Sequence of chain 1.C:
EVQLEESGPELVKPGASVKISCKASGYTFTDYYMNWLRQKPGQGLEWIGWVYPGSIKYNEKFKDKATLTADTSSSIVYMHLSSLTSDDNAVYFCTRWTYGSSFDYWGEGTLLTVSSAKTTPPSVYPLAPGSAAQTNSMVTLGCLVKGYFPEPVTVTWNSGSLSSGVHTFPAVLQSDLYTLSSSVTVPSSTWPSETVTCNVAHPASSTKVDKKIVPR

Sequence of chain 1.B:
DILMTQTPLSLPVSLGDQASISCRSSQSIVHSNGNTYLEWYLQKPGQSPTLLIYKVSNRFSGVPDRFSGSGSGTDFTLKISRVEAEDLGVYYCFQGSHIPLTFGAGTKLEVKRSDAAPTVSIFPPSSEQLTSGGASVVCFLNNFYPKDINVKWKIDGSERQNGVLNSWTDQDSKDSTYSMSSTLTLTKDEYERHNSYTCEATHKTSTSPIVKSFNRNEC

A protein and the small-molecule ligand that binds it are described below.
Small molecule (SMILES): Cc1cn([C@H]2C[C@H](O[P](=O)(O)OC[C@@H]3CC[C@H](n4ccc(N)nc4=O)O3)[C@@H](CO)O2)c(=O)[nH]c1=O

Binding-site contacts:
Ligand atom C6 contacts residue TRP97 of chain 1.C at 3.7 Å (hydrophobic).
Ligand atom N3 contacts residue TRP97 of chain 1.C at 3.3 Å.
Ligand atom O4' contacts residue TYR99 of chain 1.C at 3.5 Å.
Ligand atom O5' contacts residue HIS31 of chain 1.B at 3.7 Å.
Ligand atom C5' contacts residue GLY96 of chain 1.B at 3.3 Å.
Ligand atom O4 contacts residue TRP97 of chain 1.C at 3.3 Å.
Ligand atom N3 contacts residue TYR37 of chain 1.B at 3.5 Å.
Ligand atom C5 contacts residue TRP50 of chain 1.C at 3.5 Å (hydrophobic).
Ligand atom C7 contacts residue LEU101 of chain 1.B at 3.5 Å (hydrophobic).
Ligand atom C4 contacts residue GLY96 of chain 1.B at 3.5 Å.
Ligand atom N3 contacts residue TRP97 of chain 1.C at 3.3 Å.
Ligand atom C4 contacts residue TRP50 of chain 1.C at 3.3 Å (hydrophobic).
Ligand atom C2 contacts residue TRP50 of chain 1.C at 3.4 Å (hydrophobic).
Ligand atom O2 contacts residue TRP50 of chain 1.C at 3.5 Å.
Ligand atom C7 contacts residue TRP97 of chain 1.C at 3.5 Å (hydrophobic).
Ligand atom N4 contacts residue GLY96 of chain 1.B at 2.7 Å (h-bond).
Ligand atom OP2 contacts residue HIS31 of chain 1.B at 2.7 Å (h-bond).
Ligand atom C2' contacts residue TRP97 of chain 1.C at 3.6 Å (hydrophobic).
Ligand atom N3 contacts residue TYR33 of chain 1.C at 3.4 Å.
Ligand atom C5 contacts residue TRP97 of chain 1.C at 3.5 Å (hydrophobic).
Ligand atom C5 contacts residue TYR37 of chain 1.B at 3.6 Å (hydrophobic).
Ligand atom O2 contacts residue GLY100 of chain 1.C at 2.7 Å (h-bond).
Ligand atom C6 contacts residue TRP50 of chain 1.C at 3.4 Å (hydrophobic).
Ligand atom C4 contacts residue TRP97 of chain 1.C at 3.1 Å (hydrophobic).
Ligand atom C4 contacts residue TYR37 of chain 1.B at 3.6 Å (hydrophobic).
Ligand atom O4' contacts residue ILE99 of chain 1.B at 3.6 Å.
Ligand atom N3 contacts residue TRP50 of chain 1.C at 3.5 Å.
Ligand atom C5 contacts residue GLY96 of chain 1.B at 3.5 Å.
Ligand atom N1 contacts residue TRP50 of chain 1.C at 3.4 Å.
Ligand atom N1 contacts residue TRP97 of chain 1.C at 3.7 Å.
Ligand atom O4 contacts residue TYR33 of chain 1.C at 3.0 Å.
Ligand atom O4' contacts residue TRP50 of chain 1.C at 3.4 Å.
Ligand atom O4 contacts residue ASN35 of chain 1.C at 2.8 Å (h-bond).
Ligand atom O5' contacts residue GLY96 of chain 1.B at 2.6 Å (h-bond).
Ligand atom O2 contacts residue TYR99 of chain 1.C at 3.5 Å.
Ligand atom N4 contacts residue TYR37 of chain 1.B at 3.3 Å.
Ligand atom C2' contacts residue ASN33 of chain 1.B at 3.7 Å.
Ligand atom C2 contacts residue TRP97 of chain 1.C at 3.4 Å (hydrophobic).
Ligand atom O2 contacts residue TYR33 of chain 1.C at 3.7 Å.
Ligand atom C1' contacts residue TRP50 of chain 1.C at 3.7 Å (hydrophobic).